A small-molecule ligand and the protein it binds are described below.
Small molecule (SMILES): CC(=O)N[C@@H]1[C@@H](O)[C@H](O)[C@@H](CO)O[C@H]1O

Sequence of chain 1.B:
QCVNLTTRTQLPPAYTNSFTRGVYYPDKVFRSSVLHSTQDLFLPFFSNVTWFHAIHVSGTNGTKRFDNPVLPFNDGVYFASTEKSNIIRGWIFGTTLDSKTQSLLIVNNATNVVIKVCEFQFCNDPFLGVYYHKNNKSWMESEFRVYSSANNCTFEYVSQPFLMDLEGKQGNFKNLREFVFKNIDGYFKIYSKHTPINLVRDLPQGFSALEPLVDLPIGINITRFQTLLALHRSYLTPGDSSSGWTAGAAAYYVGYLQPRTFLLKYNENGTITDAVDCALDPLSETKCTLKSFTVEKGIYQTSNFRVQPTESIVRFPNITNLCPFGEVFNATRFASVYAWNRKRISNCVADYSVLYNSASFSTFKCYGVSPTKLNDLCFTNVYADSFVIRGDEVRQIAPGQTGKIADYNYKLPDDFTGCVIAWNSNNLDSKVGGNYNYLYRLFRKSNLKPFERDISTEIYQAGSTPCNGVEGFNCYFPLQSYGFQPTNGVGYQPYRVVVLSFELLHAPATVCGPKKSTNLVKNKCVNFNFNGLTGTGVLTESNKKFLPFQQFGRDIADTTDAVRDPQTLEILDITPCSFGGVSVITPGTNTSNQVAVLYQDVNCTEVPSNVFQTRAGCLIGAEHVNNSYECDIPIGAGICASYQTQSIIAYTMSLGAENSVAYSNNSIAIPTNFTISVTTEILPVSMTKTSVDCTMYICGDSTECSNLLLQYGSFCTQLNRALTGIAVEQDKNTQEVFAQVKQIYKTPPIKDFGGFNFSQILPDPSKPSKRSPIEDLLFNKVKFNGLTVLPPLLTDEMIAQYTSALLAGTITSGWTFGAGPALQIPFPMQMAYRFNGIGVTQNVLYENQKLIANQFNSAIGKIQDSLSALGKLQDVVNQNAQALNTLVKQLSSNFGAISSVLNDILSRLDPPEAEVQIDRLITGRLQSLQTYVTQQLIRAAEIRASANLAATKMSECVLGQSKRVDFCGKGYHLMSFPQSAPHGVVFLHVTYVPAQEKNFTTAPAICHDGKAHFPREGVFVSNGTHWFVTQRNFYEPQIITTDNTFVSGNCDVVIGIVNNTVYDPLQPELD

Binding-site contacts:
Ligand atom C3 contacts residue ASN603 of chain 1.B at 3.7 Å.
Ligand atom N2 contacts residue ASN603 of chain 1.B at 2.7 Å (h-bond).
Ligand atom C1 contacts residue ASN603 of chain 1.B at 1.4 Å.
Ligand atom C8 contacts residue ASN603 of chain 1.B at 4.5 Å.
Ligand atom C2 contacts residue ASN603 of chain 1.B at 2.4 Å.
Ligand atom C5 contacts residue ASN603 of chain 1.B at 3.7 Å.
Ligand atom C4 contacts residue ASN603 of chain 1.B at 4.2 Å.
Ligand atom O5 contacts residue ASN603 of chain 1.B at 2.4 Å (h-bond).
Ligand atom C7 contacts residue ASN603 of chain 1.B at 3.5 Å.
Ligand atom O6 contacts residue ASN603 of chain 1.B at 3.8 Å.
Ligand atom O7 contacts residue ASN603 of chain 1.B at 3.6 Å (h-bond).
Ligand atom O7 contacts residue THR604 of chain 1.B at 3.9 Å.